The protein below binds the small molecule below.
Small molecule (SMILES): CC(=O)N[C@H]1[C@H](O[C@H]2[C@H](O)[C@@H](NC(C)=O)CO[C@@H]2CO)O[C@H](CO)[C@@H](O)[C@@H]1O

Binding-site contacts:
Ligand atom N2 contacts residue ASN238 of chain 3.A at 2.9 Å (h-bond).
Ligand atom O5 contacts residue ASN238 of chain 3.A at 2.4 Å (h-bond).
Ligand atom C2 contacts residue ASN238 of chain 3.A at 2.4 Å.
Ligand atom O7 contacts residue ASN238 of chain 3.A at 4.1 Å.
Ligand atom C7 contacts residue ASN238 of chain 3.A at 3.7 Å.
Ligand atom C4 contacts residue ASN238 of chain 3.A at 4.2 Å.
Ligand atom C3 contacts residue ASN238 of chain 3.A at 3.8 Å.
Ligand atom C5 contacts residue ASN238 of chain 3.A at 3.7 Å.
Ligand atom C1 contacts residue ASN238 of chain 3.A at 1.4 Å.

Sequence of chain 3.A:
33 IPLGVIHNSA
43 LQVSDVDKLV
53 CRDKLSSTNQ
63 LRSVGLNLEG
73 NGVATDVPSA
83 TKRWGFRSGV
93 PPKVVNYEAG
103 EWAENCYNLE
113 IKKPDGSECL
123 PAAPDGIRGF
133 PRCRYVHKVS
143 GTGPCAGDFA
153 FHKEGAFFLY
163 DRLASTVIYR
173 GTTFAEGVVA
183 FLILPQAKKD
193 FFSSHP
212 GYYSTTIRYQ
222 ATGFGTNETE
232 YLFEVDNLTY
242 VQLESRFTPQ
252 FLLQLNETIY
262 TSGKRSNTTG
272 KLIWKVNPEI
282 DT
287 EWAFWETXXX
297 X